Binding-site contacts:
Ligand atom C contacts residue GLN159 of chain 1.B at 3.2 Å.
Ligand atom OP3 contacts residue LYS56 of chain 1.B at 2.9 Å (salt-bridge).
Ligand atom O3A contacts residue ASN86 of chain 1.B at 2.5 Å (h-bond).
Ligand atom C contacts residue SER84 of chain 1.B at 3.0 Å.
Ligand atom N1 contacts residue PRO313 of chain 1.B at 3.2 Å.
Ligand atom C5 contacts residue GLY243 of chain 1.B at 3.5 Å.
Ligand atom O contacts residue THR83 of chain 1.B at 2.5 Å (h-bond).
Ligand atom C2 contacts residue SER287 of chain 1.B at 3.5 Å.
Ligand atom O3A contacts residue SER84 of chain 1.B at 3.5 Å (h-bond).
Ligand atom OXT contacts residue THR87 of chain 1.B at 2.9 Å (h-bond).
Ligand atom OP1 contacts residue THR194 of chain 1.B at 3.1 Å (h-bond).
Ligand atom C4A contacts residue GLY243 of chain 1.B at 3.6 Å.
Ligand atom C2A contacts residue TYR319 of chain 1.B at 3.2 Å (hydrophobic).
Ligand atom OP1 contacts residue GLY193 of chain 1.B at 2.9 Å (h-bond).
Ligand atom OP1 contacts residue GLY195 of chain 1.B at 2.9 Å (h-bond).
Ligand atom C2A contacts residue ASP314 of chain 1.B at 3.4 Å.
Ligand atom OXT contacts residue THR83 of chain 1.B at 2.9 Å (h-bond).
Ligand atom O contacts residue GLN159 of chain 1.B at 2.3 Å (h-bond).
Ligand atom P contacts residue LYS56 of chain 1.B at 3.4 Å.
Ligand atom O contacts residue THR87 of chain 1.B at 3.5 Å (h-bond).
Ligand atom P contacts residue THR197 of chain 1.B at 3.5 Å.
Ligand atom C contacts residue THR87 of chain 1.B at 3.5 Å.
Ligand atom CA contacts residue SER84 of chain 1.B at 3.1 Å.
Ligand atom OP2 contacts residue THR194 of chain 1.B at 2.8 Å (h-bond).
Ligand atom OP1 contacts residue THR197 of chain 1.B at 3.5 Å.
Ligand atom OXT contacts residue SER84 of chain 1.B at 3.0 Å (h-bond).
Ligand atom CB contacts residue GLN159 of chain 1.B at 3.4 Å.
Ligand atom C2A contacts residue SER287 of chain 1.B at 3.4 Å.
Ligand atom C2A contacts residue ASN86 of chain 1.B at 3.4 Å.
Ligand atom P contacts residue THR194 of chain 1.B at 3.5 Å.
Ligand atom OXT contacts residue ASN86 of chain 1.B at 3.1 Å (h-bond).
Ligand atom OP3 contacts residue THR197 of chain 1.B at 2.9 Å.
Ligand atom OP2 contacts residue LYS56 of chain 1.B at 2.9 Å (salt-bridge).
Ligand atom C6 contacts residue ILE244 of chain 1.B at 3.6 Å (hydrophobic).
Ligand atom N1 contacts residue SER287 of chain 1.B at 2.9 Å (h-bond).
Ligand atom O contacts residue SER84 of chain 1.B at 2.8 Å (h-bond).
Ligand atom C contacts residue THR83 of chain 1.B at 3.0 Å.
Ligand atom N contacts residue SER84 of chain 1.B at 3.1 Å (h-bond).
Ligand atom C4 contacts residue GLY243 of chain 1.B at 3.4 Å.
Ligand atom CB contacts residue TYR246 of chain 1.B at 3.5 Å (hydrophobic).

A small-molecule ligand and the protein it binds are described below.
Small molecule (SMILES): C=C(NCc1c(COP(=O)(O)O)cnc(C)c1O)C(=O)O

Sequence of chain 1.B:
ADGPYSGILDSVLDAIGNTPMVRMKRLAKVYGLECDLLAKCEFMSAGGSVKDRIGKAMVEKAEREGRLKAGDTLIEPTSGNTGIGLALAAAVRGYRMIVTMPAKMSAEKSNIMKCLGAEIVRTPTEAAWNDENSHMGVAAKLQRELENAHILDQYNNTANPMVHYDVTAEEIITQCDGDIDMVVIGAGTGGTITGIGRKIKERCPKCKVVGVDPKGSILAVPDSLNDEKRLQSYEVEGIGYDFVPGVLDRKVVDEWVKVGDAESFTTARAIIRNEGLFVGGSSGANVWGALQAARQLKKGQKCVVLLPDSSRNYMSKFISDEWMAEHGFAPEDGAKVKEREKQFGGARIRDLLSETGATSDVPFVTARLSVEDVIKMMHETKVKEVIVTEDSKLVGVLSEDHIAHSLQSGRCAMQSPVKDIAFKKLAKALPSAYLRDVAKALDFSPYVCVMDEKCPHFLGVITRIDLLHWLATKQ